Sequence of chain 1.B:
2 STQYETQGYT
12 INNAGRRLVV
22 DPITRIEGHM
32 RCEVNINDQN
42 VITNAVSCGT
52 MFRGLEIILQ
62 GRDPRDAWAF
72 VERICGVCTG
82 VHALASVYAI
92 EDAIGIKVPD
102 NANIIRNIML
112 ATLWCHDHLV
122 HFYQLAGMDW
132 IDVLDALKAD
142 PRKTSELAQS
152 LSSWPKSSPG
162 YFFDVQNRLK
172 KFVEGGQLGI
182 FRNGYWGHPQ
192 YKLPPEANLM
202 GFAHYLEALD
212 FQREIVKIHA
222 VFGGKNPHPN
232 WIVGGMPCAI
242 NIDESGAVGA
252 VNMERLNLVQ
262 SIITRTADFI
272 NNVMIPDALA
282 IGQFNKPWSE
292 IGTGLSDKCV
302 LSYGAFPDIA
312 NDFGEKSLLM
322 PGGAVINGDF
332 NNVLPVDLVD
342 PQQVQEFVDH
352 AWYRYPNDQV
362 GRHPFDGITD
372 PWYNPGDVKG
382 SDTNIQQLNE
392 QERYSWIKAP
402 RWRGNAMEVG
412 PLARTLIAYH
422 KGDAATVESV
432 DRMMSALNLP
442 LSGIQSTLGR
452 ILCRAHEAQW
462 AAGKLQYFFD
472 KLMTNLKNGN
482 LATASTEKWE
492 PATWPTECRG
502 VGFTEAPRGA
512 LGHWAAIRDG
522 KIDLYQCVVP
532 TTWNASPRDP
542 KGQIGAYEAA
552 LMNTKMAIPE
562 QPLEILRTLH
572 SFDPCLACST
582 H

Binding-site contacts:
Ligand atom C1 contacts residue CYS576 of chain 1.B at 3.7 Å (hydrophobic).
Ligand atom N1 contacts residue THR532 of chain 1.B at 2.8 Å (h-bond).
Ligand atom O3 contacts residue ALA507 of chain 1.B at 3.4 Å.
Ligand atom N2 contacts residue ARG509 of chain 1.B at 2.9 Å (salt-bridge).
Ligand atom FE contacts residue CYS79 of chain 1.B at 2.3 Å.
Ligand atom FE contacts residue CYS576 of chain 1.B at 4.1 Å.
Ligand atom C3 contacts residue VAL530 of chain 1.B at 3.5 Å (hydrophobic).
Ligand atom FE contacts residue NI1 of chain 1.N at 2.6 Å.
Ligand atom FE contacts residue CYS579 of chain 1.B at 2.3 Å.
Ligand atom C1 contacts residue ARG509 of chain 1.B at 3.7 Å.
Ligand atom C2 contacts residue ALA507 of chain 1.B at 3.6 Å (hydrophobic).
Ligand atom O3 contacts residue CYS79 of chain 1.B at 4.0 Å.
Ligand atom N2 contacts residue CYS79 of chain 1.B at 3.5 Å.
Ligand atom C3 contacts residue ALA507 of chain 1.B at 3.7 Å (hydrophobic).
Ligand atom C3 contacts residue CYS579 of chain 1.B at 3.0 Å (hydrophobic).
Ligand atom O3 contacts residue CYS579 of chain 1.B at 3.9 Å.
Ligand atom C1 contacts residue CYS579 of chain 1.B at 3.0 Å (hydrophobic).
Ligand atom C1 contacts residue NI1 of chain 1.N at 3.7 Å.
Ligand atom N1 contacts residue PRO531 of chain 1.B at 3.4 Å.
Ligand atom N2 contacts residue ALA507 of chain 1.B at 3.3 Å.
Ligand atom O3 contacts residue VAL82 of chain 1.B at 3.6 Å.
Ligand atom O3 contacts residue LEU512 of chain 1.B at 3.7 Å.
Ligand atom O3 contacts residue PRO531 of chain 1.B at 3.4 Å.
Ligand atom N1 contacts residue CYS576 of chain 1.B at 3.8 Å.
Ligand atom C3 contacts residue HIS83 of chain 1.B at 3.5 Å.
Ligand atom C2 contacts residue NI1 of chain 1.N at 3.7 Å.
Ligand atom N1 contacts residue CYS579 of chain 1.B at 3.4 Å.
Ligand atom N2 contacts residue PRO508 of chain 1.B at 3.3 Å.
Ligand atom C2 contacts residue ARG509 of chain 1.B at 3.4 Å.
Ligand atom O3 contacts residue HIS83 of chain 1.B at 3.4 Å (h-bond).
Ligand atom N1 contacts residue VAL530 of chain 1.B at 3.8 Å.
Ligand atom C1 contacts residue THR532 of chain 1.B at 3.8 Å.
Ligand atom N1 contacts residue ARG509 of chain 1.B at 3.7 Å.
Ligand atom C3 contacts residue VAL82 of chain 1.B at 3.8 Å (hydrophobic).
Ligand atom C3 contacts residue CYS79 of chain 1.B at 3.1 Å (hydrophobic).
Ligand atom C2 contacts residue CYS79 of chain 1.B at 3.0 Å (hydrophobic).
Ligand atom C3 contacts residue PRO531 of chain 1.B at 3.8 Å (hydrophobic).
Ligand atom C1 contacts residue PRO531 of chain 1.B at 3.6 Å (hydrophobic).
Ligand atom O3 contacts residue VAL530 of chain 1.B at 3.4 Å.
Ligand atom C1 contacts residue VAL530 of chain 1.B at 3.7 Å (hydrophobic).

A small-molecule ligand and the protein it binds are described below.
Small molecule (SMILES): N#C[Fe](=C=O)C#N